Sequence of chain 1.A:
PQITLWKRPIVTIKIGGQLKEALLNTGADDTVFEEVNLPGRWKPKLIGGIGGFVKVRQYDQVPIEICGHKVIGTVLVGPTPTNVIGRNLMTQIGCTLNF

Sequence of chain 2.A:
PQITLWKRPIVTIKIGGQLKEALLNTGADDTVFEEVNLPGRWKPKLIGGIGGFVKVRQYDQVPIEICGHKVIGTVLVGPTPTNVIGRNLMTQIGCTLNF

This small molecule binds to this protein.
Small molecule (SMILES): CC(C)CN(C[C@@H](O)[C@H](Cc1ccccc1)NC(=O)O[C@H]1CO[C@H]2OCC[C@H]21)S(=O)(=O)c1ccc(N)cc1

Binding-site contacts:
Ligand atom O23 contacts residue 0171 of chain 2.B at 1.1 Å (h-bond).
Ligand atom C24 contacts residue 0171 of chain 2.B at 2.0 Å.
Ligand atom C12 contacts residue 0171 of chain 2.B at 1.3 Å.
Ligand atom N11 contacts residue 0171 of chain 2.B at 0.8 Å.
Ligand atom N20 contacts residue 0171 of chain 2.B at 1.2 Å (h-bond).
Ligand atom O26 contacts residue VAL32 of chain 2.A at 3.3 Å.
Ligand atom O28 contacts residue ASP30 of chain 2.A at 2.7 Å (salt-bridge).
Ligand atom O9 contacts residue 0171 of chain 2.B at 0.8 Å.
Ligand atom C6 contacts residue 0171 of chain 2.B at 1.9 Å.
Ligand atom C37 contacts residue 0171 of chain 2.B at 1.4 Å.
Ligand atom C38 contacts residue 0171 of chain 2.B at 0.7 Å.
Ligand atom S8 contacts residue 0171 of chain 2.B at 0.8 Å.
Ligand atom C31 contacts residue 0171 of chain 2.B at 3.0 Å.
Ligand atom C2 contacts residue 0171 of chain 2.B at 3.0 Å.
Ligand atom C13 contacts residue 0171 of chain 2.B at 0.7 Å.
Ligand atom N1 contacts residue ASP29 of chain 1.A at 3.0 Å (salt-bridge).
Ligand atom C16 contacts residue 0171 of chain 2.B at 0.6 Å.
Ligand atom C21 contacts residue 0171 of chain 2.B at 0.8 Å.
Ligand atom C17 contacts residue 0171 of chain 2.B at 0.6 Å.
Ligand atom O18 contacts residue ASN25 of chain 2.A at 2.9 Å (h-bond).
Ligand atom O22 contacts residue 0171 of chain 2.B at 0.9 Å (h-bond).
Ligand atom C29 contacts residue 0171 of chain 2.B at 2.2 Å.
Ligand atom C30 contacts residue 0171 of chain 2.B at 1.9 Å.
Ligand atom C14 contacts residue 0171 of chain 2.B at 1.2 Å.
Ligand atom N1 contacts residue ARG8 of chain 2.A at 3.3 Å (salt-bridge).
Ligand atom C7 contacts residue 0171 of chain 2.B at 2.1 Å.
Ligand atom C35 contacts residue 0171 of chain 2.B at 2.5 Å.
Ligand atom C5 contacts residue 0171 of chain 2.B at 1.7 Å.
Ligand atom C29 contacts residue ASP29 of chain 2.A at 3.2 Å.
Ligand atom O10 contacts residue 0171 of chain 2.B at 0.9 Å (h-bond).
Ligand atom C25 contacts residue 0171 of chain 2.B at 3.1 Å.
Ligand atom O26 contacts residue ASP30 of chain 2.A at 2.8 Å (salt-bridge).
Ligand atom C19 contacts residue 0171 of chain 2.B at 0.8 Å.
Ligand atom O18 contacts residue 0171 of chain 2.B at 1.6 Å.
Ligand atom C15 contacts residue 0171 of chain 2.B at 1.4 Å.
Ligand atom C33 contacts residue 0171 of chain 2.B at 1.7 Å.
Ligand atom C34 contacts residue 0171 of chain 2.B at 2.3 Å.
Ligand atom C36 contacts residue 0171 of chain 2.B at 2.1 Å.
Ligand atom C4 contacts residue 0171 of chain 2.B at 2.7 Å.
Ligand atom C32 contacts residue 0171 of chain 2.B at 0.9 Å.